Binding-site contacts:
Ligand atom O2 contacts residue TYR113 of chain 3.A at 3.4 Å (h-bond).
Ligand atom P contacts residue SER71 of chain 21.A at 3.8 Å.
Ligand atom O1 contacts residue ASN29 of chain 21.A at 3.6 Å.
Ligand atom C2 contacts residue GLY28 of chain 21.A at 3.6 Å.
Ligand atom O2 contacts residue GLU73 of chain 21.A at 2.4 Å (salt-bridge).
Ligand atom O4P contacts residue ASN29 of chain 21.A at 2.9 Å (h-bond).
Ligand atom C2 contacts residue ASN29 of chain 21.A at 3.5 Å.
Ligand atom O2P contacts residue THR43 of chain 21.A at 2.9 Å (h-bond).
Ligand atom O4P contacts residue GLY28 of chain 21.A at 3.5 Å (h-bond).
Ligand atom O2 contacts residue HIS94 of chain 21.A at 3.7 Å.
Ligand atom O1 contacts residue ZN1 of chain 21.B at 2.2 Å.
Ligand atom P contacts residue THR43 of chain 21.A at 3.9 Å.
Ligand atom O4P contacts residue SER71 of chain 21.A at 2.6 Å (h-bond).
Ligand atom O2 contacts residue ZN1 of chain 21.B at 1.9 Å.
Ligand atom C1 contacts residue ZN1 of chain 21.B at 2.8 Å.
Ligand atom C2 contacts residue THR26 of chain 21.A at 3.6 Å.
Ligand atom O2P contacts residue SER72 of chain 21.A at 2.9 Å (h-bond).
Ligand atom O1 contacts residue HIS94 of chain 21.A at 3.0 Å (h-bond).
Ligand atom C2 contacts residue ALA27 of chain 21.A at 4.0 Å (hydrophobic).
Ligand atom O3P contacts residue GLY44 of chain 21.A at 2.9 Å (h-bond).
Ligand atom O1 contacts residue GLY28 of chain 21.A at 2.9 Å (h-bond).
Ligand atom O1P contacts residue ASN29 of chain 21.A at 3.6 Å.
Ligand atom N2 contacts residue ASN29 of chain 21.A at 3.6 Å.
Ligand atom O1 contacts residue ALA27 of chain 21.A at 3.8 Å.
Ligand atom O1P contacts residue SER72 of chain 21.A at 3.6 Å.
Ligand atom O3P contacts residue THR43 of chain 21.A at 3.7 Å.
Ligand atom N2 contacts residue SER72 of chain 21.A at 4.0 Å.
Ligand atom P contacts residue SER72 of chain 21.A at 4.0 Å.
Ligand atom O2P contacts residue SER71 of chain 21.A at 3.7 Å.
Ligand atom C1 contacts residue HIS94 of chain 21.A at 3.9 Å.
Ligand atom N2 contacts residue TYR113 of chain 3.A at 3.7 Å.
Ligand atom O1 contacts residue HIS92 of chain 21.A at 3.2 Å (h-bond).
Ligand atom O3P contacts residue THR26 of chain 21.A at 3.6 Å (h-bond).
Ligand atom C1 contacts residue ASN29 of chain 21.A at 3.3 Å.
Ligand atom P contacts residue ASN29 of chain 21.A at 3.9 Å.
Ligand atom O2 contacts residue HIS92 of chain 21.A at 3.4 Å (h-bond).
Ligand atom N2 contacts residue GLU73 of chain 21.A at 3.1 Å (salt-bridge).
Ligand atom O2 contacts residue HIS155 of chain 21.A at 2.9 Å (h-bond).
Ligand atom N2 contacts residue ZN1 of chain 21.B at 2.8 Å.
Ligand atom C1 contacts residue GLY28 of chain 21.A at 3.6 Å.

Sequence of chain 3.A:
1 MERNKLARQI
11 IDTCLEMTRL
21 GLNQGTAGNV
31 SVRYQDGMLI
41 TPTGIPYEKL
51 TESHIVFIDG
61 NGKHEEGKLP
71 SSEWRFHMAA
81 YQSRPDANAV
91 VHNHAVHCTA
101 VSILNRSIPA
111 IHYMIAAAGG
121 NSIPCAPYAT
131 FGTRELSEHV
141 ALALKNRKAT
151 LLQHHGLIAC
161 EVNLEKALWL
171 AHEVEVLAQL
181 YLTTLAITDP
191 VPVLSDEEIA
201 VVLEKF

Sequence of chain 21.A:
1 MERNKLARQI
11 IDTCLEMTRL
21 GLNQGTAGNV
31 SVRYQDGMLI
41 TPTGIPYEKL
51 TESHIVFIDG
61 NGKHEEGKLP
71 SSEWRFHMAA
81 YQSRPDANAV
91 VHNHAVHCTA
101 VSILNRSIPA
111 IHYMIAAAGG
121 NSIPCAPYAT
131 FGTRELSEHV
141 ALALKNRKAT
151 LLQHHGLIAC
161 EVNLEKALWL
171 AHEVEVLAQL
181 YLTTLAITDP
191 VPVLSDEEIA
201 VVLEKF

A protein and the small-molecule ligand that binds it are described below.
Small molecule (SMILES): O=C(COP(=O)(O)O)NO